Sequence of chain 1.F:
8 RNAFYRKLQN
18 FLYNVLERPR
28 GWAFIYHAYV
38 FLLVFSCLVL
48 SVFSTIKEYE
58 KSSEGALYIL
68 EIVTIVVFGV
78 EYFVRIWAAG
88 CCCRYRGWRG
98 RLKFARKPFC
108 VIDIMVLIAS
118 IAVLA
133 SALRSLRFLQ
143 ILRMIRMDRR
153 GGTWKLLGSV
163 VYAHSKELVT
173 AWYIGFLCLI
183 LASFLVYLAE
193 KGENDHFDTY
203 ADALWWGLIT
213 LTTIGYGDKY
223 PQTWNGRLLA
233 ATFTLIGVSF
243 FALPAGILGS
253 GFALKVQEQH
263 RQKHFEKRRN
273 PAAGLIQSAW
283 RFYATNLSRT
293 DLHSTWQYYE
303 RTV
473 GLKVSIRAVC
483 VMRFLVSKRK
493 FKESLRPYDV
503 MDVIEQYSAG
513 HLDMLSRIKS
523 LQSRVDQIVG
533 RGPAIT

Sequence of chain 1.D:
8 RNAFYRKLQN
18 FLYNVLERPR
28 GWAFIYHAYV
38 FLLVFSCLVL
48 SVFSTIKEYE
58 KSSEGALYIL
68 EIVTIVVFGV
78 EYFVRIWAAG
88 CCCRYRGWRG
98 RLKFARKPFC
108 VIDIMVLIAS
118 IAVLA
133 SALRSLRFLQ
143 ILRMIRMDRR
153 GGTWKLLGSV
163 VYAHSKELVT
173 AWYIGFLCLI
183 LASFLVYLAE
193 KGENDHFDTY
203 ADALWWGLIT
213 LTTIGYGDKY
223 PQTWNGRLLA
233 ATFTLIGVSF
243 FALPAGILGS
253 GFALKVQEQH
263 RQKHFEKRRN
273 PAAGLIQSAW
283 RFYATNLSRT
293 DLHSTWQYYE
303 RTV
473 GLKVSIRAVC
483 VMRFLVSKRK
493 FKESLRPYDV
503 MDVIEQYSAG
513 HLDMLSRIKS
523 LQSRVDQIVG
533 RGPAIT

Binding-site contacts:
Ligand atom C09 contacts residue SER241 of chain 1.F at 3.0 Å.
Ligand atom C16 contacts residue ALA173 of chain 1.D at 3.8 Å (hydrophobic).
Ligand atom O11 contacts residue SER241 of chain 1.F at 2.7 Å (h-bond).
Ligand atom F25 contacts residue PHE178 of chain 1.D at 4.0 Å.
Ligand atom N14 contacts residue TRP174 of chain 1.D at 3.9 Å.
Ligand atom C22 contacts residue PHE178 of chain 1.D at 3.7 Å (hydrophobic).
Ligand atom C16 contacts residue TRP174 of chain 1.D at 4.0 Å (hydrophobic).
Ligand atom C03 contacts residue TRP174 of chain 1.D at 3.9 Å (hydrophobic).
Ligand atom C06 contacts residue TRP174 of chain 1.D at 3.8 Å (hydrophobic).
Ligand atom C18 contacts residue TRP174 of chain 1.D at 3.5 Å (hydrophobic).
Ligand atom C21 contacts residue PHE178 of chain 1.D at 4.0 Å (hydrophobic).
Ligand atom C17 contacts residue TRP174 of chain 1.D at 3.9 Å (hydrophobic).
Ligand atom O10 contacts residue TRP174 of chain 1.D at 3.2 Å (h-bond).
Ligand atom C24 contacts residue PHE178 of chain 1.D at 3.7 Å (hydrophobic).
Ligand atom C07 contacts residue SER241 of chain 1.F at 4.0 Å.
Ligand atom N08 contacts residue LEU237 of chain 1.F at 3.6 Å.
Ligand atom O11 contacts residue ILE238 of chain 1.F at 4.0 Å.
Ligand atom C01 contacts residue PRO246 of chain 1.D at 3.4 Å (hydrophobic).
Ligand atom O10 contacts residue SER241 of chain 1.F at 3.9 Å.
Ligand atom C17 contacts residue GLY177 of chain 1.D at 3.5 Å.
Ligand atom C17 contacts residue ALA173 of chain 1.D at 3.1 Å (hydrophobic).
Ligand atom C07 contacts residue TRP174 of chain 1.D at 3.9 Å (hydrophobic).
Ligand atom C17 contacts residue PHE242 of chain 1.D at 3.1 Å (hydrophobic).
Ligand atom C21 contacts residue LEU237 of chain 1.F at 4.0 Å (hydrophobic).
Ligand atom C01 contacts residue SER241 of chain 1.F at 3.0 Å.
Ligand atom C07 contacts residue LEU237 of chain 1.F at 4.0 Å (hydrophobic).
Ligand atom C02 contacts residue PRO246 of chain 1.D at 4.0 Å (hydrophobic).
Ligand atom C02 contacts residue SER241 of chain 1.F at 4.0 Å.
Ligand atom C01 contacts residue PHE243 of chain 1.D at 3.8 Å (hydrophobic).
Ligand atom C04 contacts residue TRP174 of chain 1.D at 3.5 Å (hydrophobic).
Ligand atom C12 contacts residue SER241 of chain 1.F at 3.5 Å.
Ligand atom N08 contacts residue SER241 of chain 1.F at 3.0 Å (h-bond).
Ligand atom C15 contacts residue PHE243 of chain 1.D at 3.5 Å (hydrophobic).
Ligand atom C16 contacts residue PHE243 of chain 1.D at 3.8 Å (hydrophobic).
Ligand atom C17 contacts residue PHE243 of chain 1.D at 4.0 Å (hydrophobic).
Ligand atom N08 contacts residue ILE238 of chain 1.F at 3.9 Å.
Ligand atom C05 contacts residue TRP174 of chain 1.D at 3.7 Å (hydrophobic).
Ligand atom C16 contacts residue GLY177 of chain 1.D at 3.6 Å.
Ligand atom C12 contacts residue LEU250 of chain 1.D at 3.3 Å (hydrophobic).
Ligand atom C23 contacts residue PHE178 of chain 1.D at 3.5 Å (hydrophobic).

A small-molecule ligand and the protein it binds are described below.
Small molecule (SMILES): C#CCN(Cc1ccc(F)cc1)c1cc(C)c(NC(=O)OC)c(C)c1

Sequence of chain 1.B:
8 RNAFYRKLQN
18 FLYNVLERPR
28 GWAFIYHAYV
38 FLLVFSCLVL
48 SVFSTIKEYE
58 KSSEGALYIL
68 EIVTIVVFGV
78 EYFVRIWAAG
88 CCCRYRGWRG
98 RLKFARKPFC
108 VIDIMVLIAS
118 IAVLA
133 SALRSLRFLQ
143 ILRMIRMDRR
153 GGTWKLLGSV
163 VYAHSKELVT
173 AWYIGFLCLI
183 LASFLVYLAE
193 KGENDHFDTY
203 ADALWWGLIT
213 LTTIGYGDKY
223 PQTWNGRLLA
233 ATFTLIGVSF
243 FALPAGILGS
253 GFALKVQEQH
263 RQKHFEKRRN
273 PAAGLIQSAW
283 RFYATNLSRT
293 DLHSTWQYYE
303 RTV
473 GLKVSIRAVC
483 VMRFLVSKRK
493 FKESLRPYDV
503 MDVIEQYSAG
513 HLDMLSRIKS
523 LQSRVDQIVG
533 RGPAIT